A protein and the small-molecule ligand that binds it are described below.
Small molecule (SMILES): OC[C@H]1O[C@H](O)[C@@H](O)[C@@H](O)[C@@H]1O

Binding-site contacts:
Ligand atom C4 contacts residue ASP264 of chain 1.A at 4.4 Å.
Ligand atom O3 contacts residue ASP264 of chain 1.A at 4.3 Å.
Ligand atom C6 contacts residue PRO222 of chain 1.A at 3.9 Å (hydrophobic).
Ligand atom O6 contacts residue PRO222 of chain 1.A at 3.6 Å.
Ligand atom C3 contacts residue ASP264 of chain 1.A at 3.9 Å.
Ligand atom O4 contacts residue ASP264 of chain 1.A at 4.1 Å.
Ligand atom O6 contacts residue TRP223 of chain 1.A at 4.5 Å.

Sequence of chain 1.A:
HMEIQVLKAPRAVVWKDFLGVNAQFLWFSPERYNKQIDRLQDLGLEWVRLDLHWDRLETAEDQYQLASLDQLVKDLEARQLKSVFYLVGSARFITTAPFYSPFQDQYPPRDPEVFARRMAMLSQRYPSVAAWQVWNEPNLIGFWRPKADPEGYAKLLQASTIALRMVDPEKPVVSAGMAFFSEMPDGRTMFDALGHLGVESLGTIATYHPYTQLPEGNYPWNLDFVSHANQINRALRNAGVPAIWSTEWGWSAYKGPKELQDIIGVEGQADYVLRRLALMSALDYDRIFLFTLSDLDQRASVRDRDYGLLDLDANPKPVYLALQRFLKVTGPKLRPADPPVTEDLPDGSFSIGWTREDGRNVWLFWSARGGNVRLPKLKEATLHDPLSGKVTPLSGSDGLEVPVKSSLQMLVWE